This protein binds this small molecule.
Small molecule (SMILES): CC(=O)N[C@@H]1[C@@H](O)[C@H](O)[C@@H](CO)O[C@H]1O

Sequence of chain 1.C:
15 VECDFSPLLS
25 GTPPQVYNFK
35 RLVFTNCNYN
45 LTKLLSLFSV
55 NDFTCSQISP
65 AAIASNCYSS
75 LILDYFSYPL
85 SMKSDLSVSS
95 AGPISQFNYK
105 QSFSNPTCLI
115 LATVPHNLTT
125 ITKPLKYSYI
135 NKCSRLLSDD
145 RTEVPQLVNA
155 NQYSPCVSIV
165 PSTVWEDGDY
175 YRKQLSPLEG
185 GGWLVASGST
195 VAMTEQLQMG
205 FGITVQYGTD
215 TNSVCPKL

Binding-site contacts:
Ligand atom C7 contacts residue ASN44 of chain 1.C at 3.2 Å.
Ligand atom O7 contacts residue LYS221 of chain 1.C at 3.0 Å (salt-bridge).
Ligand atom O5 contacts residue ASN44 of chain 1.C at 2.4 Å (h-bond).
Ligand atom C8 contacts residue ASN44 of chain 1.C at 4.4 Å.
Ligand atom C2 contacts residue LYS47 of chain 1.C at 4.5 Å.
Ligand atom C6 contacts residue LYS47 of chain 1.C at 4.2 Å.
Ligand atom C8 contacts residue LEU222 of chain 1.C at 4.0 Å (hydrophobic).
Ligand atom C8 contacts residue LYS221 of chain 1.C at 3.5 Å.
Ligand atom C1 contacts residue ASN44 of chain 1.C at 1.4 Å.
Ligand atom C3 contacts residue ASN44 of chain 1.C at 3.8 Å.
Ligand atom C1 contacts residue THR46 of chain 1.C at 3.3 Å.
Ligand atom C4 contacts residue ASN44 of chain 1.C at 4.2 Å.
Ligand atom C5 contacts residue THR46 of chain 1.C at 3.8 Å.
Ligand atom O5 contacts residue THR46 of chain 1.C at 3.3 Å (h-bond).
Ligand atom O7 contacts residue LYS47 of chain 1.C at 4.2 Å.
Ligand atom C1 contacts residue LYS47 of chain 1.C at 4.0 Å.
Ligand atom O7 contacts residue ASN44 of chain 1.C at 3.1 Å (h-bond).
Ligand atom O5 contacts residue LYS47 of chain 1.C at 3.6 Å.
Ligand atom N2 contacts residue ASN44 of chain 1.C at 2.9 Å (h-bond).
Ligand atom C2 contacts residue ASN44 of chain 1.C at 2.5 Å.
Ligand atom C5 contacts residue ASN44 of chain 1.C at 3.7 Å.
Ligand atom C7 contacts residue LYS221 of chain 1.C at 3.6 Å.
Ligand atom C6 contacts residue THR46 of chain 1.C at 4.4 Å.